Sequence of chain 1.D:
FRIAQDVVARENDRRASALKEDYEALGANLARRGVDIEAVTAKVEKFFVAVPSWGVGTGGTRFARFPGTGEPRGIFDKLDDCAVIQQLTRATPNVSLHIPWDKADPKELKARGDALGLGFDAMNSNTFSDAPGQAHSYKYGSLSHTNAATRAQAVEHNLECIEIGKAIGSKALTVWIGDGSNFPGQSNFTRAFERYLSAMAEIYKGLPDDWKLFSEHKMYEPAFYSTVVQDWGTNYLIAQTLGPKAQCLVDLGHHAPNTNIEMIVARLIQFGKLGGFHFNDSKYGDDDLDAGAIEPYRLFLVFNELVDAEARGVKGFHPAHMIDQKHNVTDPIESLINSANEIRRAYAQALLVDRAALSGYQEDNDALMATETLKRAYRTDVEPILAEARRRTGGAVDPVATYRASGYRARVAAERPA

This protein binds this small molecule.
Small molecule (SMILES): O=C(CO)[C@H](O)[C@H](O)[C@H](O)CO

Sequence of chain 1.C:
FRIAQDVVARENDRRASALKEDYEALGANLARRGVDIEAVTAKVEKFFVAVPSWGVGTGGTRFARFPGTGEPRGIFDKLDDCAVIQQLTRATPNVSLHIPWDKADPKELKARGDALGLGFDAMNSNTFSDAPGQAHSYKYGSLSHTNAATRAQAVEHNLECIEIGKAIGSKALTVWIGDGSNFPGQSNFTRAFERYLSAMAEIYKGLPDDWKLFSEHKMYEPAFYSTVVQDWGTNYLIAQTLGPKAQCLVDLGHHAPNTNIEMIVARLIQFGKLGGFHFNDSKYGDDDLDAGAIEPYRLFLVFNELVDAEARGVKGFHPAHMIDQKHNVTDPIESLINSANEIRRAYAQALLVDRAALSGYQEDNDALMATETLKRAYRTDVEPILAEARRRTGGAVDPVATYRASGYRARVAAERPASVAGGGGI

Binding-site contacts:
Ligand atom C3 contacts residue MN1 of chain 1.K at 3.3 Å.
Ligand atom O2 contacts residue ASP327 of chain 1.C at 3.0 Å (salt-bridge).
Ligand atom C1 contacts residue MN1 of chain 1.L at 3.0 Å.
Ligand atom C3 contacts residue ASP327 of chain 1.C at 3.7 Å.
Ligand atom O5 contacts residue ASP327 of chain 1.C at 2.9 Å (salt-bridge).
Ligand atom O6 contacts residue PHE66 of chain 1.D at 3.7 Å.
Ligand atom C2 contacts residue GLU219 of chain 1.C at 3.8 Å.
Ligand atom C1 contacts residue PHE66 of chain 1.D at 3.6 Å (hydrophobic).
Ligand atom O3 contacts residue HIS281 of chain 1.C at 3.1 Å.
Ligand atom O2 contacts residue HIS257 of chain 1.C at 2.9 Å.
Ligand atom O1 contacts residue MN1 of chain 1.L at 2.1 Å.
Ligand atom C2 contacts residue MN1 of chain 1.L at 3.0 Å.
Ligand atom O3 contacts residue MN1 of chain 1.K at 2.4 Å.
Ligand atom C6 contacts residue TRP57 of chain 1.C at 3.5 Å (hydrophobic).
Ligand atom C2 contacts residue MN1 of chain 1.K at 3.2 Å.
Ligand atom C1 contacts residue LYS221 of chain 1.C at 3.8 Å.
Ligand atom O3 contacts residue GLU219 of chain 1.C at 2.8 Å (salt-bridge).
Ligand atom O6 contacts residue ILE429 of chain 1.C at 3.6 Å.
Ligand atom O4 contacts residue HIS101 of chain 1.C at 3.1 Å (h-bond).
Ligand atom O2 contacts residue MN1 of chain 1.L at 2.3 Å.
Ligand atom C3 contacts residue GLU219 of chain 1.C at 3.5 Å.
Ligand atom C5 contacts residue ASP327 of chain 1.C at 3.5 Å.
Ligand atom O2 contacts residue ASP254 of chain 1.C at 3.4 Å (salt-bridge).
Ligand atom C2 contacts residue HIS257 of chain 1.C at 3.6 Å.
Ligand atom C4 contacts residue TRP179 of chain 1.C at 3.6 Å (hydrophobic).
Ligand atom O1 contacts residue HIS257 of chain 1.C at 3.5 Å (h-bond).
Ligand atom O2 contacts residue GLU219 of chain 1.C at 3.2 Å (salt-bridge).
Ligand atom O5 contacts residue MN1 of chain 1.K at 3.9 Å.
Ligand atom C2 contacts residue TRP179 of chain 1.C at 3.8 Å (hydrophobic).
Ligand atom O1 contacts residue PHE66 of chain 1.D at 3.3 Å.
Ligand atom O2 contacts residue MN1 of chain 1.K at 2.3 Å.
Ligand atom O1 contacts residue LYS221 of chain 1.C at 2.7 Å (salt-bridge).
Ligand atom O4 contacts residue TRP179 of chain 1.C at 3.7 Å.
Ligand atom C2 contacts residue ASP327 of chain 1.C at 3.7 Å.
Ligand atom O1 contacts residue ASP289 of chain 1.C at 3.1 Å (salt-bridge).
Ligand atom O1 contacts residue TRP179 of chain 1.C at 3.9 Å.
Ligand atom C1 contacts residue TRP179 of chain 1.C at 3.4 Å (hydrophobic).
Ligand atom C6 contacts residue HIS101 of chain 1.C at 3.9 Å.
Ligand atom O3 contacts residue ASP327 of chain 1.C at 2.9 Å (salt-bridge).
Ligand atom C3 contacts residue TRP179 of chain 1.C at 3.6 Å (hydrophobic).